Binding-site contacts:
Ligand atom NE2 contacts residue TRP96 of chain 2.A at 3.5 Å.
Ligand atom C contacts residue SER33 of chain 2.A at 3.8 Å.
Ligand atom CE1 contacts residue TRP67 of chain 2.A at 3.3 Å (hydrophobic).
Ligand atom C contacts residue SER33 of chain 2.A at 3.8 Å.
Ligand atom NE2 contacts residue TRP67 of chain 2.A at 3.4 Å.
Ligand atom NE2 contacts residue THR78 of chain 2.A at 3.8 Å.
Ligand atom NE2 contacts residue ALA74 of chain 2.A at 4.0 Å.
Ligand atom CD contacts residue ALA74 of chain 2.A at 3.5 Å (hydrophobic).
Ligand atom O contacts residue SER33 of chain 2.A at 4.0 Å.
Ligand atom CE1 contacts residue SER76 of chain 2.A at 3.8 Å.
Ligand atom CB contacts residue TYR42 of chain 2.A at 3.3 Å (hydrophobic).
Ligand atom CB contacts residue TRP67 of chain 2.A at 3.7 Å (hydrophobic).
Ligand atom CG contacts residue TRP108 of chain 4.A at 4.0 Å (hydrophobic).
Ligand atom OE1 contacts residue TRP67 of chain 2.A at 3.6 Å.
Ligand atom O contacts residue SER33 of chain 2.A at 2.7 Å (h-bond).
Ligand atom N contacts residue ALA34 of chain 2.A at 3.7 Å.
Ligand atom N contacts residue ALA34 of chain 2.A at 3.9 Å.
Ligand atom CD2 contacts residue SER76 of chain 2.A at 3.4 Å.
Ligand atom OE1 contacts residue THR78 of chain 2.A at 2.5 Å (h-bond).
Ligand atom CB contacts residue TRP108 of chain 4.A at 4.1 Å (hydrophobic).
Ligand atom CB contacts residue TRP108 of chain 4.A at 4.0 Å (hydrophobic).
Ligand atom CB contacts residue TRP67 of chain 2.A at 3.5 Å (hydrophobic).
Ligand atom N contacts residue SER33 of chain 2.A at 3.0 Å.
Ligand atom CB contacts residue LEU13 of chain 2.A at 4.0 Å (hydrophobic).
Ligand atom OE1 contacts residue LEU98 of chain 2.A at 3.6 Å.
Ligand atom N contacts residue SER40 of chain 2.A at 3.6 Å.
Ligand atom NE2 contacts residue LEU98 of chain 2.A at 4.0 Å.
Ligand atom CD contacts residue ARG72 of chain 2.A at 3.5 Å.
Ligand atom CG contacts residue TRP67 of chain 2.A at 3.5 Å (hydrophobic).
Ligand atom NE2 contacts residue SER76 of chain 2.A at 2.7 Å (h-bond).
Ligand atom CA contacts residue TRP67 of chain 2.A at 4.1 Å (hydrophobic).
Ligand atom CG contacts residue TRP67 of chain 2.A at 4.0 Å (hydrophobic).
Ligand atom C contacts residue TRP67 of chain 2.A at 4.0 Å (hydrophobic).
Ligand atom CG contacts residue ALA74 of chain 2.A at 3.3 Å (hydrophobic).
Ligand atom CA contacts residue ALA34 of chain 2.A at 3.8 Å (hydrophobic).
Ligand atom CD contacts residue THR78 of chain 2.A at 3.7 Å.
Ligand atom O contacts residue TRP67 of chain 2.A at 3.7 Å.
Ligand atom CH3 contacts residue LYS109 of chain 4.A at 3.6 Å.
Ligand atom O contacts residue ARG72 of chain 2.A at 3.7 Å.
Ligand atom O contacts residue SER33 of chain 2.A at 3.8 Å.

Sequence of chain 4.A:
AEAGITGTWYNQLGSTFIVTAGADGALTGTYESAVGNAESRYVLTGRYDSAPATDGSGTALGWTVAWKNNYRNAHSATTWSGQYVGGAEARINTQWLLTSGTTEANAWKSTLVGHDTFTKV

This protein binds this small molecule.
Small molecule (SMILES): CC(=O)N[C@@H](CS)C(=O)N[C@@H](Cc1c[nH]cn1)C(=O)N1CCC[C@H]1C(=O)N[C@@H](CCC(N)=O)C(=O)NCC(=O)N1CCC[C@H]1C(=O)N1CCC[C@H]1C(=O)N[C@@H](CS)C(N)=O

Sequence of chain 2.A:
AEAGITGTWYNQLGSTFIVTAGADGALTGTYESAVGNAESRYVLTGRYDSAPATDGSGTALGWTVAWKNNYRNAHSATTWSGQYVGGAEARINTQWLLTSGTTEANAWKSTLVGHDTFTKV